Sequence of chain 1.J:
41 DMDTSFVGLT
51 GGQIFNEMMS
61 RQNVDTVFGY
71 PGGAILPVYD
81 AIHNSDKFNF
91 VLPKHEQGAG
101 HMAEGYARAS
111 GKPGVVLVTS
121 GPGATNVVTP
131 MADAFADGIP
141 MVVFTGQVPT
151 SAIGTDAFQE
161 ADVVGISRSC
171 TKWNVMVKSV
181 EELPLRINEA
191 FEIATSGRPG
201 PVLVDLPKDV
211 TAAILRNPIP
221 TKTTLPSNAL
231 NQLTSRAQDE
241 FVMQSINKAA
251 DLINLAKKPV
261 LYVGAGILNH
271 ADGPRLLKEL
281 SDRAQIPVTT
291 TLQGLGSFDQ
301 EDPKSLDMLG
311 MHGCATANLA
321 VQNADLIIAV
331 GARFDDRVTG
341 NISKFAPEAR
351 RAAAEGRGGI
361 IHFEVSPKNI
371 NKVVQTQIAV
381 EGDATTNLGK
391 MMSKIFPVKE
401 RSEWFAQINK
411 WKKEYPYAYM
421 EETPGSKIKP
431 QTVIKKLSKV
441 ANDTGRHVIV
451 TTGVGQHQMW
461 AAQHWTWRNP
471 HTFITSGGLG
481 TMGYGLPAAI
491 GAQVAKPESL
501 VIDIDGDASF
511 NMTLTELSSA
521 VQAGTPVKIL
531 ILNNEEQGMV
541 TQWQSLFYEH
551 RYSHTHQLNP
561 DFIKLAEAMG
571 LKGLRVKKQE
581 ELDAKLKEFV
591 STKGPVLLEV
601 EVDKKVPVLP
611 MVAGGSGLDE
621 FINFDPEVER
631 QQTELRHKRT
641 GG

Sequence of chain 1.I:
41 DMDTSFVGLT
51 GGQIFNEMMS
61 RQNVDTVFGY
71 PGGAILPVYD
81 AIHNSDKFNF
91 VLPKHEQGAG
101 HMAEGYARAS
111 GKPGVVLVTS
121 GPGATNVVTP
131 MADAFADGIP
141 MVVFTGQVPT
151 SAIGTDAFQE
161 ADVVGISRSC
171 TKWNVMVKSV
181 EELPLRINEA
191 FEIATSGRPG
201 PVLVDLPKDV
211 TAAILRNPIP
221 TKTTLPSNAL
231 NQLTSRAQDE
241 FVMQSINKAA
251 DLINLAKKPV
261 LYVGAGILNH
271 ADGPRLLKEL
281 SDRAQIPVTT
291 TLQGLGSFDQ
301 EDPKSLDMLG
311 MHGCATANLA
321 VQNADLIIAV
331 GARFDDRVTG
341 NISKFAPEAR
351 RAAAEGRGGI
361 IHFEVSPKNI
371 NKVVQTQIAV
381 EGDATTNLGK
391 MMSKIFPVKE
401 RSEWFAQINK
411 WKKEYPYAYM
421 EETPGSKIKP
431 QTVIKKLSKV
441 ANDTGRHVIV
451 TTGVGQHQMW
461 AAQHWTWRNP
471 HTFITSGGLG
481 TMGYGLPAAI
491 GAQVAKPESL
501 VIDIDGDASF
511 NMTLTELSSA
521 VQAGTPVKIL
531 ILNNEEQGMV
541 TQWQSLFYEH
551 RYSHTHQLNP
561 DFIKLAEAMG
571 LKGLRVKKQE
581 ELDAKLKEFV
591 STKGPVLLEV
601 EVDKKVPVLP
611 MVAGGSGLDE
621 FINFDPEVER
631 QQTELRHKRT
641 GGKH

A small-molecule ligand and the protein it binds are described below.
Small molecule (SMILES): COC(=O)c1ccccc1CS(=O)(=O)NC(=O)Nc1nc(OC)cc(OC)n1

Binding-site contacts:
Ligand atom C4 contacts residue PHE158 of chain 1.I at 3.7 Å (hydrophobic).
Ligand atom CAU contacts residue TRP543 of chain 1.J at 3.4 Å (hydrophobic).
Ligand atom OAS contacts residue MET539 of chain 1.J at 3.4 Å.
Ligand atom CAK contacts residue PHE158 of chain 1.I at 3.5 Å (hydrophobic).
Ligand atom CAK contacts residue VAL148 of chain 1.I at 3.6 Å (hydrophobic).
Ligand atom NAQ contacts residue TRP543 of chain 1.J at 3.4 Å.
Ligand atom OAE contacts residue ALA74 of chain 1.I at 3.6 Å.
Ligand atom CAI contacts residue ALA157 of chain 1.I at 3.6 Å (hydrophobic).
Ligand atom OAD contacts residue TRP543 of chain 1.J at 3.6 Å.
Ligand atom CAW contacts residue ARG337 of chain 1.J at 3.5 Å.
Ligand atom CAW contacts residue PRO149 of chain 1.I at 3.6 Å (hydrophobic).
Ligand atom OAT contacts residue ARG337 of chain 1.J at 2.6 Å (salt-bridge).
Ligand atom OAG contacts residue ARG337 of chain 1.J at 2.4 Å (salt-bridge).
Ligand atom OAD contacts residue LYS208 of chain 1.I at 2.3 Å (salt-bridge).
Ligand atom CAJ contacts residue ARG337 of chain 1.J at 3.4 Å.
Ligand atom CAC contacts residue MET311 of chain 1.J at 3.6 Å (hydrophobic).
Ligand atom NAP contacts residue GLY73 of chain 1.I at 3.6 Å.
Ligand atom CAI contacts residue ASP336 of chain 1.J at 3.5 Å.
Ligand atom SBB contacts residue ARG337 of chain 1.J at 3.4 Å (salt-bridge).
Ligand atom OAS contacts residue TRP543 of chain 1.J at 3.7 Å.
Ligand atom CAU contacts residue LYS208 of chain 1.I at 3.2 Å.
Ligand atom C2 contacts residue TRP543 of chain 1.J at 3.5 Å (hydrophobic).
Ligand atom C6 contacts residue TRP543 of chain 1.J at 3.5 Å (hydrophobic).
Ligand atom CAH contacts residue ARG337 of chain 1.J at 3.6 Å.
Ligand atom CAC contacts residue ARG337 of chain 1.J at 3.4 Å.
Ligand atom NAQ contacts residue ARG337 of chain 1.J at 3.5 Å (salt-bridge).
Ligand atom C4 contacts residue ARG337 of chain 1.J at 3.3 Å.
Ligand atom N3 contacts residue ARG337 of chain 1.J at 3.2 Å (salt-bridge).
Ligand atom NAP contacts residue TRP543 of chain 1.J at 3.5 Å.
Ligand atom NAP contacts residue LYS208 of chain 1.I at 3.5 Å (salt-bridge).
Ligand atom OAT contacts residue PHE158 of chain 1.I at 3.1 Å.
Ligand atom CBA contacts residue ARG337 of chain 1.J at 3.7 Å.
Ligand atom N1 contacts residue TRP543 of chain 1.J at 3.5 Å.
Ligand atom N1 contacts residue GLY73 of chain 1.I at 3.4 Å.
Ligand atom OAE contacts residue VAL148 of chain 1.I at 3.3 Å.
Ligand atom N3 contacts residue TRP543 of chain 1.J at 3.5 Å.
Ligand atom CAA contacts residue GLY73 of chain 1.I at 3.6 Å.
Ligand atom C5 contacts residue TRP543 of chain 1.J at 3.7 Å (hydrophobic).
Ligand atom CAB contacts residue VAL540 of chain 1.J at 3.7 Å (hydrophobic).
Ligand atom CAA contacts residue ALA74 of chain 1.I at 3.4 Å (hydrophobic).